This small molecule binds to this protein.
Small molecule (SMILES): OC[C@H]1O[C@H](O[C@H]2[C@H](O)[C@@H](O)[C@@H](O)O[C@@H]2CO)[C@H](O)[C@@H](O)[C@@H]1O

Sequence of chain 1.A:
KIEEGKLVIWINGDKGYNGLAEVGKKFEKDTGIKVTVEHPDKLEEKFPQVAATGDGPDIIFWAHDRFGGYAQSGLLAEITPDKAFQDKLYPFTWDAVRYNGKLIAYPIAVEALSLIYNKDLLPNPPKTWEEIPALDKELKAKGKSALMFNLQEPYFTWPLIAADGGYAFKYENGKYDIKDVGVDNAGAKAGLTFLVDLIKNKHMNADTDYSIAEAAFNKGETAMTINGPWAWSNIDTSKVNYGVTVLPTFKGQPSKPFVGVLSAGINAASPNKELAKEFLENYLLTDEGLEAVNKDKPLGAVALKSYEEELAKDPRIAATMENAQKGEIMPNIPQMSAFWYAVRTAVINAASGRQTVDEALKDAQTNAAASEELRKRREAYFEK

Binding-site contacts:
Ligand atom C4 contacts residue ARG66 of chain 1.A at 3.9 Å.
Ligand atom C1 contacts residue TYR155 of chain 1.A at 3.6 Å (hydrophobic).
Ligand atom C2 contacts residue GLU111 of chain 1.A at 3.5 Å.
Ligand atom O3 contacts residue TRP340 of chain 1.A at 3.8 Å.
Ligand atom O2 contacts residue ASP65 of chain 1.A at 2.7 Å (salt-bridge).
Ligand atom O6 contacts residue TYR155 of chain 1.A at 3.1 Å (h-bond).
Ligand atom O3 contacts residue GLU111 of chain 1.A at 3.8 Å.
Ligand atom O2 contacts residue ALA63 of chain 1.A at 3.5 Å.
Ligand atom O4 contacts residue ARG344 of chain 1.A at 3.6 Å (salt-bridge).
Ligand atom C2 contacts residue ASP65 of chain 1.A at 3.4 Å.
Ligand atom O4 contacts residue TRP340 of chain 1.A at 3.8 Å.
Ligand atom C5 contacts residue GLU153 of chain 1.A at 3.9 Å.
Ligand atom C4 contacts residue TYR155 of chain 1.A at 4.0 Å (hydrophobic).
Ligand atom O1 contacts residue ASP14 of chain 1.A at 2.8 Å (salt-bridge).
Ligand atom O2 contacts residue GLU111 of chain 1.A at 2.8 Å (salt-bridge).
Ligand atom C6 contacts residue GLU153 of chain 1.A at 3.4 Å.
Ligand atom O2 contacts residue LYS15 of chain 1.A at 2.7 Å (salt-bridge).
Ligand atom O2 contacts residue MET330 of chain 1.A at 3.8 Å.
Ligand atom O3 contacts residue ARG66 of chain 1.A at 2.8 Å (salt-bridge).
Ligand atom O3 contacts residue ALA63 of chain 1.A at 3.3 Å.
Ligand atom C3 contacts residue ASP65 of chain 1.A at 3.6 Å.
Ligand atom O2 contacts residue TRP62 of chain 1.A at 3.3 Å (h-bond).
Ligand atom C1 contacts residue ASP14 of chain 1.A at 3.5 Å.
Ligand atom C6 contacts residue TRP340 of chain 1.A at 3.6 Å (hydrophobic).
Ligand atom C1 contacts residue LYS15 of chain 1.A at 3.9 Å.
Ligand atom C4 contacts residue TRP340 of chain 1.A at 3.6 Å (hydrophobic).
Ligand atom O1 contacts residue LYS15 of chain 1.A at 3.7 Å.
Ligand atom O6 contacts residue GLU153 of chain 1.A at 2.6 Å (salt-bridge).
Ligand atom O3 contacts residue ASP65 of chain 1.A at 2.7 Å (salt-bridge).
Ligand atom C1 contacts residue TRP230 of chain 1.A at 3.8 Å (hydrophobic).
Ligand atom O6 contacts residue PRO154 of chain 1.A at 3.3 Å.
Ligand atom O3 contacts residue TRP62 of chain 1.A at 3.3 Å (h-bond).
Ligand atom O5 contacts residue TYR155 of chain 1.A at 3.2 Å.
Ligand atom C3 contacts residue TRP62 of chain 1.A at 3.6 Å (hydrophobic).
Ligand atom C2 contacts residue LYS15 of chain 1.A at 3.8 Å.
Ligand atom O1 contacts residue ASN12 of chain 1.A at 3.2 Å (h-bond).
Ligand atom C2 contacts residue TRP230 of chain 1.A at 3.9 Å (hydrophobic).
Ligand atom O4 contacts residue ARG66 of chain 1.A at 2.7 Å (salt-bridge).
Ligand atom C6 contacts residue TYR155 of chain 1.A at 3.8 Å (hydrophobic).
Ligand atom C6 contacts residue PRO154 of chain 1.A at 3.6 Å (hydrophobic).